The protein below binds the small molecule below.
Small molecule (SMILES): O[C@@H]1[C@@H](O)[C@H](O)OC[C@H]1O

Binding-site contacts:
Ligand atom O5 contacts residue TYR221 of chain 1.A at 4.1 Å.
Ligand atom O4 contacts residue GLY228 of chain 1.A at 2.8 Å (h-bond).
Ligand atom O1 contacts residue ARG220 of chain 1.A at 2.9 Å (salt-bridge).
Ligand atom O4 contacts residue ASN159 of chain 1.A at 2.8 Å (h-bond).
Ligand atom O1 contacts residue TYR217 of chain 1.A at 3.8 Å.
Ligand atom C5 contacts residue ASN233 of chain 1.A at 3.6 Å.
Ligand atom C2 contacts residue ARG220 of chain 1.A at 4.3 Å.
Ligand atom C2 contacts residue THR222 of chain 1.A at 4.2 Å.
Ligand atom C3 contacts residue ASN159 of chain 1.A at 4.2 Å.
Ligand atom C4 contacts residue TYR221 of chain 1.A at 3.4 Å (hydrophobic).
Ligand atom C4 contacts residue ASN233 of chain 1.A at 4.1 Å.
Ligand atom C3 contacts residue TYR221 of chain 1.A at 4.2 Å (hydrophobic).
Ligand atom C5 contacts residue TYR221 of chain 1.A at 4.0 Å (hydrophobic).
Ligand atom C1 contacts residue ARG220 of chain 1.A at 4.0 Å.
Ligand atom O1 contacts residue GLU160 of chain 1.A at 2.5 Å (salt-bridge).
Ligand atom O4 contacts residue TYR221 of chain 1.A at 4.2 Å.
Ligand atom C2 contacts residue TYR221 of chain 1.A at 4.3 Å (hydrophobic).
Ligand atom C1 contacts residue GLU160 of chain 1.A at 3.3 Å.
Ligand atom O3 contacts residue THR222 of chain 1.A at 3.3 Å (h-bond).
Ligand atom O5 contacts residue ASN233 of chain 1.A at 3.8 Å.
Ligand atom C5 contacts residue ASN159 of chain 1.A at 3.6 Å.
Ligand atom C3 contacts residue THR222 of chain 1.A at 4.2 Å.
Ligand atom C5 contacts residue GLU160 of chain 1.A at 3.6 Å.
Ligand atom C4 contacts residue ASN159 of chain 1.A at 3.9 Å.
Ligand atom O4 contacts residue GLY223 of chain 1.A at 4.3 Å.
Ligand atom C4 contacts residue THR222 of chain 1.A at 4.2 Å.
Ligand atom C4 contacts residue GLY228 of chain 1.A at 3.5 Å.
Ligand atom C5 contacts residue GLY228 of chain 1.A at 3.8 Å.
Ligand atom O3 contacts residue TYR221 of chain 1.A at 4.3 Å.
Ligand atom O5 contacts residue ARG220 of chain 1.A at 4.2 Å.
Ligand atom O5 contacts residue GLU160 of chain 1.A at 3.3 Å.

Sequence of chain 1.A:
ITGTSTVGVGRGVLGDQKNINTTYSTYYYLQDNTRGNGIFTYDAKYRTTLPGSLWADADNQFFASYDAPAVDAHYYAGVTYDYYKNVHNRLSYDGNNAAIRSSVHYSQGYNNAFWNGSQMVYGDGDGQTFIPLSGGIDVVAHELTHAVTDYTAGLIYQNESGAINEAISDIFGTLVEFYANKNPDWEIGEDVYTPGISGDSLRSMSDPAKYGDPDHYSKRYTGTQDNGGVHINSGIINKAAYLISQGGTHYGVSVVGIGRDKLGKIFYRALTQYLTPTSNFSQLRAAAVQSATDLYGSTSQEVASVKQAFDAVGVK